Binding-site contacts:
Ligand atom C13 contacts residue VAL271 of chain 1.B at 3.5 Å (hydrophobic).
Ligand atom F12 contacts residue PHE288 of chain 1.B at 3.8 Å.
Ligand atom C02 contacts residue PRO269 of chain 1.B at 3.8 Å (hydrophobic).
Ligand atom F13 contacts residue VAL271 of chain 1.B at 3.4 Å.
Ligand atom C07 contacts residue PHE288 of chain 1.B at 3.7 Å (hydrophobic).
Ligand atom C16 contacts residue HEM1 of chain 1.H at 3.3 Å.
Ligand atom N02 contacts residue HEM1 of chain 1.H at 3.2 Å.
Ligand atom N02 contacts residue MET293 of chain 1.B at 3.8 Å.
Ligand atom N01 contacts residue GLU296 of chain 1.B at 2.7 Å (salt-bridge).
Ligand atom C11 contacts residue HEM1 of chain 1.H at 3.8 Å.
Ligand atom F13 contacts residue MET274 of chain 1.B at 2.5 Å.
Ligand atom C02 contacts residue GLU296 of chain 1.B at 3.4 Å.
Ligand atom C13 contacts residue MET274 of chain 1.B at 3.6 Å (hydrophobic).
Ligand atom C07 contacts residue SER289 of chain 1.B at 3.7 Å.
Ligand atom C03 contacts residue HEM1 of chain 1.H at 3.3 Å.
Ligand atom C08 contacts residue GLU296 of chain 1.B at 3.4 Å.
Ligand atom N02 contacts residue GLU296 of chain 1.B at 2.6 Å (salt-bridge).
Ligand atom C07 contacts residue HEM1 of chain 1.H at 3.4 Å.
Ligand atom N02 contacts residue TRP291 of chain 1.B at 2.7 Å (h-bond).
Ligand atom C02 contacts residue HEM1 of chain 1.H at 3.5 Å.
Ligand atom N02 contacts residue TYR292 of chain 1.B at 3.6 Å.
Ligand atom C14 contacts residue HEM1 of chain 1.H at 3.6 Å.
Ligand atom C05 contacts residue VAL271 of chain 1.B at 3.6 Å (hydrophobic).
Ligand atom C24 contacts residue TYR410 of chain 1.B at 3.6 Å (hydrophobic).
Ligand atom C11 contacts residue VAL271 of chain 1.B at 3.7 Å (hydrophobic).
Ligand atom C13 contacts residue HEM1 of chain 1.H at 3.2 Å.
Ligand atom F12 contacts residue VAL271 of chain 1.B at 3.5 Å.
Ligand atom C09 contacts residue HEM1 of chain 1.H at 3.4 Å.
Ligand atom C07 contacts residue GLY290 of chain 1.B at 3.6 Å.
Ligand atom C12 contacts residue VAL271 of chain 1.B at 3.3 Å (hydrophobic).
Ligand atom F13 contacts residue PHE288 of chain 1.B at 3.6 Å.
Ligand atom C26 contacts residue H4B1 of chain 1.I at 3.0 Å.
Ligand atom C06 contacts residue GLU296 of chain 1.B at 3.5 Å.
Ligand atom C23 contacts residue MET40 of chain 1.B at 3.8 Å (hydrophobic).
Ligand atom C12 contacts residue HEM1 of chain 1.H at 3.4 Å.
Ligand atom C03 contacts residue PRO269 of chain 1.B at 3.7 Å (hydrophobic).
Ligand atom C02 contacts residue TRP291 of chain 1.B at 3.6 Å (hydrophobic).
Ligand atom C18 contacts residue HEM1 of chain 1.H at 3.7 Å.
Ligand atom F12 contacts residue HEM1 of chain 1.H at 3.1 Å.
Ligand atom F13 contacts residue HEM1 of chain 1.H at 3.4 Å.

Sequence of chain 1.B:
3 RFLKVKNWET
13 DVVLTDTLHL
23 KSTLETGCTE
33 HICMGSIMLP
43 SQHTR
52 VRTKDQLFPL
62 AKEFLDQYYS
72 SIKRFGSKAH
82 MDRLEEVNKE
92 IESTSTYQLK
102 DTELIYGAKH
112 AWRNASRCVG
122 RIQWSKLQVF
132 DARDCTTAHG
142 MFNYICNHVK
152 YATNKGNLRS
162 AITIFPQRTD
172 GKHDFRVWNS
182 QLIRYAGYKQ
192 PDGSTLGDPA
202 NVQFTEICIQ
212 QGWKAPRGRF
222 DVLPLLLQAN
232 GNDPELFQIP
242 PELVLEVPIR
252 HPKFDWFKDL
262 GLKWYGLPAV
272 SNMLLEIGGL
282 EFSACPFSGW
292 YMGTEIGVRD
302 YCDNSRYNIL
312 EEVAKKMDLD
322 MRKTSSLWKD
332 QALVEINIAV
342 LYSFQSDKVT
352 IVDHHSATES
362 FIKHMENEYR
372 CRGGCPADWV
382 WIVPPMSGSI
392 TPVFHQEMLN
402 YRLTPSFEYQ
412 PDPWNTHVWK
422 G

A small-molecule ligand and the protein it binds are described below.
Small molecule (SMILES): Cc1cc(N)nc(CCc2cc(CC[C@H]3CCCN3C)cc(F)c2F)c1